The protein below binds the small molecule below.
Small molecule (SMILES): CCOC(=O)c1cc2c(=O)c3cc(C(C)C)ccc3oc2nc1N

Sequence of chain 1.A:
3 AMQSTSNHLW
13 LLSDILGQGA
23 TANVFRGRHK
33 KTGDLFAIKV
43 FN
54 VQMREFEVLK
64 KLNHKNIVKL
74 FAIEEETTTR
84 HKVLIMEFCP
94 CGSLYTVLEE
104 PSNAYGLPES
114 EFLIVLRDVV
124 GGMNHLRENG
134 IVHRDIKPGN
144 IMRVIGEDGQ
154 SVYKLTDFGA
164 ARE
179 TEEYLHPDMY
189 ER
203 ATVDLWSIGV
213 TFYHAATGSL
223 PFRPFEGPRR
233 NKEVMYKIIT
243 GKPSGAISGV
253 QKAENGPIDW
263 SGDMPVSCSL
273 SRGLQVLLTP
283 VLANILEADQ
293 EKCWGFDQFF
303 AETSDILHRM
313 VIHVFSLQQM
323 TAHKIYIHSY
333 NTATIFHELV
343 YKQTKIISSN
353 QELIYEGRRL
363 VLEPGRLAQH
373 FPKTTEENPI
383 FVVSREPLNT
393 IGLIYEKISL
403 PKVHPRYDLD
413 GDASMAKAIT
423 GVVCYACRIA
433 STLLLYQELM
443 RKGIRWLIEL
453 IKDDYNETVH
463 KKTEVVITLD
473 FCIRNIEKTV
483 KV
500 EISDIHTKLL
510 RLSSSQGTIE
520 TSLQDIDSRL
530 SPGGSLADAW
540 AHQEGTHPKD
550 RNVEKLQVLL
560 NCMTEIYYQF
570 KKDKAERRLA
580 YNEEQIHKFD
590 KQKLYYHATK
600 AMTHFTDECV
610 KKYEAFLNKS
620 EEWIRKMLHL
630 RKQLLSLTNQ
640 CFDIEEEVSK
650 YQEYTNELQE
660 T

Binding-site contacts:
Ligand atom C21 contacts residue CYS92 of chain 1.A at 3.4 Å (hydrophobic).
Ligand atom N22 contacts residue PHE91 of chain 1.A at 3.8 Å.
Ligand atom O10 contacts residue MET145 of chain 1.A at 4.0 Å.
Ligand atom C09 contacts residue MET145 of chain 1.A at 4.0 Å (hydrophobic).
Ligand atom C07 contacts residue MET145 of chain 1.A at 3.5 Å (hydrophobic).
Ligand atom C18 contacts residue PRO93 of chain 1.A at 3.9 Å (hydrophobic).
Ligand atom C11 contacts residue GLY95 of chain 1.A at 4.0 Å.
Ligand atom C08 contacts residue MET145 of chain 1.A at 3.6 Å (hydrophobic).
Ligand atom C18 contacts residue CYS92 of chain 1.A at 3.7 Å (hydrophobic).
Ligand atom N24 contacts residue PHE91 of chain 1.A at 3.7 Å.
Ligand atom N22 contacts residue LEU18 of chain 1.A at 4.0 Å.
Ligand atom C23 contacts residue ALA39 of chain 1.A at 4.1 Å (hydrophobic).
Ligand atom O05 contacts residue GLU90 of chain 1.A at 4.2 Å.
Ligand atom C02 contacts residue MET89 of chain 1.A at 3.9 Å (hydrophobic).
Ligand atom C01 contacts residue ASP160 of chain 1.A at 3.4 Å.
Ligand atom O20 contacts residue CYS92 of chain 1.A at 2.7 Å (h-bond).
Ligand atom C04 contacts residue MET89 of chain 1.A at 4.2 Å (hydrophobic).
Ligand atom C02 contacts residue THR159 of chain 1.A at 3.3 Å.
Ligand atom C12 contacts residue GLY95 of chain 1.A at 4.3 Å.
Ligand atom C01 contacts residue THR159 of chain 1.A at 4.0 Å.
Ligand atom C17 contacts residue PRO93 of chain 1.A at 4.3 Å (hydrophobic).
Ligand atom C01 contacts residue MET89 of chain 1.A at 4.0 Å (hydrophobic).
Ligand atom C19 contacts residue LEU18 of chain 1.A at 4.0 Å (hydrophobic).
Ligand atom C06 contacts residue MET145 of chain 1.A at 3.9 Å (hydrophobic).
Ligand atom C21 contacts residue LEU18 of chain 1.A at 3.7 Å (hydrophobic).
Ligand atom N24 contacts residue CYS92 of chain 1.A at 3.7 Å.
Ligand atom C23 contacts residue CYS92 of chain 1.A at 3.8 Å (hydrophobic).
Ligand atom O03 contacts residue MET89 of chain 1.A at 4.2 Å.
Ligand atom N24 contacts residue ALA39 of chain 1.A at 3.2 Å.
Ligand atom O20 contacts residue PHE91 of chain 1.A at 3.7 Å.
Ligand atom C21 contacts residue MET145 of chain 1.A at 4.1 Å (hydrophobic).
Ligand atom O05 contacts residue MET89 of chain 1.A at 3.6 Å.
Ligand atom O20 contacts residue LEU18 of chain 1.A at 3.7 Å.
Ligand atom C08 contacts residue LEU18 of chain 1.A at 4.0 Å (hydrophobic).
Ligand atom N22 contacts residue CYS92 of chain 1.A at 3.2 Å (h-bond).
Ligand atom O05 contacts residue THR159 of chain 1.A at 4.2 Å.
Ligand atom C23 contacts residue GLU90 of chain 1.A at 4.0 Å.
Ligand atom C19 contacts residue CYS92 of chain 1.A at 3.4 Å (hydrophobic).
Ligand atom N24 contacts residue GLU90 of chain 1.A at 2.7 Å (salt-bridge).
Ligand atom C19 contacts residue GLY95 of chain 1.A at 4.1 Å.